Sequence of chain 1.A:
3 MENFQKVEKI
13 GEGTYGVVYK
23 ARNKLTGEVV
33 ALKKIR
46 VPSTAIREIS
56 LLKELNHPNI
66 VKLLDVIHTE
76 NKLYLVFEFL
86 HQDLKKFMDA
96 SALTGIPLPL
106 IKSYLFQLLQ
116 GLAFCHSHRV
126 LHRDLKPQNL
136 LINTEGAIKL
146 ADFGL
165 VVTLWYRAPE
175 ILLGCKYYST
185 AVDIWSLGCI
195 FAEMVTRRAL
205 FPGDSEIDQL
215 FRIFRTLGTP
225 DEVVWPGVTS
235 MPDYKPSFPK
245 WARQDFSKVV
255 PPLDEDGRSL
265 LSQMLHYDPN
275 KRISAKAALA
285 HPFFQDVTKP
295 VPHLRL

The protein below binds the small molecule below.
Small molecule (SMILES): CN1CCN(c2cccc3nc(-c4n[nH]c5cc(-c6ccc(N)cc6)ccc45)[nH]c23)CC1

Binding-site contacts:
Ligand atom C13 contacts residue ILE12 of chain 1.A at 3.6 Å (hydrophobic).
Ligand atom C21 contacts residue ASP88 of chain 1.A at 3.7 Å.
Ligand atom C22 contacts residue GLN133 of chain 1.A at 3.6 Å.
Ligand atom C12 contacts residue LEU85 of chain 1.A at 3.2 Å (hydrophobic).
Ligand atom N8 contacts residue PHE84 of chain 1.A at 3.6 Å.
Ligand atom N7 contacts residue LEU136 of chain 1.A at 3.6 Å.
Ligand atom C15 contacts residue HIS86 of chain 1.A at 3.3 Å.
Ligand atom C31 contacts residue ASP147 of chain 1.A at 3.4 Å.
Ligand atom C4 contacts residue LEU136 of chain 1.A at 3.5 Å (hydrophobic).
Ligand atom C15 contacts residue LEU85 of chain 1.A at 3.3 Å (hydrophobic).
Ligand atom C4 contacts residue ALA33 of chain 1.A at 3.5 Å (hydrophobic).
Ligand atom C30 contacts residue PHE82 of chain 1.A at 3.0 Å (hydrophobic).
Ligand atom C28 contacts residue PHE82 of chain 1.A at 3.5 Å (hydrophobic).
Ligand atom C31 contacts residue ALA146 of chain 1.A at 3.7 Å (hydrophobic).
Ligand atom C9 contacts residue LEU136 of chain 1.A at 3.4 Å (hydrophobic).
Ligand atom C29 contacts residue ASP147 of chain 1.A at 3.1 Å.
Ligand atom C31 contacts residue PHE82 of chain 1.A at 3.5 Å (hydrophobic).
Ligand atom C28 contacts residue ASP147 of chain 1.A at 3.4 Å.
Ligand atom N32 contacts residue ASP147 of chain 1.A at 3.5 Å.
Ligand atom N11 contacts residue PHE84 of chain 1.A at 3.6 Å.
Ligand atom C16 contacts residue HIS86 of chain 1.A at 3.5 Å.
Ligand atom C3 contacts residue PHE82 of chain 1.A at 3.6 Å (hydrophobic).
Ligand atom N7 contacts residue ALA33 of chain 1.A at 3.3 Å.
Ligand atom N8 contacts residue GLU83 of chain 1.A at 3.5 Å (salt-bridge).
Ligand atom C30 contacts residue ASP147 of chain 1.A at 3.1 Å.
Ligand atom C29 contacts residue PHE82 of chain 1.A at 3.0 Å (hydrophobic).
Ligand atom N8 contacts residue ALA33 of chain 1.A at 3.7 Å.
Ligand atom N14 contacts residue ILE12 of chain 1.A at 3.4 Å.
Ligand atom N20 contacts residue ILE12 of chain 1.A at 3.6 Å (h-bond).
Ligand atom C24 contacts residue ILE12 of chain 1.A at 3.5 Å (hydrophobic).
Ligand atom N32 contacts residue PHE82 of chain 1.A at 3.3 Å.
Ligand atom C25 contacts residue ASP88 of chain 1.A at 3.3 Å.
Ligand atom N7 contacts residue GLU83 of chain 1.A at 2.8 Å (salt-bridge).
Ligand atom N8 contacts residue LEU136 of chain 1.A at 3.6 Å.
Ligand atom N23 contacts residue ASP88 of chain 1.A at 3.5 Å (salt-bridge).
Ligand atom C10 contacts residue LEU85 of chain 1.A at 3.6 Å (hydrophobic).
Ligand atom N32 contacts residue PHE148 of chain 1.A at 3.4 Å (h-bond).
Ligand atom N8 contacts residue LEU85 of chain 1.A at 3.2 Å (h-bond).
Ligand atom N11 contacts residue LEU85 of chain 1.A at 2.5 Å (h-bond).
Ligand atom C5 contacts residue LEU136 of chain 1.A at 3.3 Å (hydrophobic).